A protein and the small-molecule ligand that binds it are described below.
Small molecule (SMILES): CC(=O)N[C@@H]1[C@@H](O)[C@H](O)[C@@H](CO)O[C@H]1O

Binding-site contacts:
Ligand atom O7 contacts residue MET110 of chain 1.B at 4.3 Å.
Ligand atom C7 contacts residue ASN215 of chain 1.B at 3.2 Å.
Ligand atom C7 contacts residue ASN108 of chain 1.B at 4.2 Å.
Ligand atom C8 contacts residue MET110 of chain 1.B at 4.4 Å (hydrophobic).
Ligand atom O7 contacts residue ASN108 of chain 1.B at 3.1 Å (h-bond).
Ligand atom C8 contacts residue LYS190 of chain 1.B at 3.7 Å.
Ligand atom C8 contacts residue ASN215 of chain 1.B at 3.4 Å.
Ligand atom C2 contacts residue ASN215 of chain 1.B at 3.5 Å.
Ligand atom C1 contacts residue ASN215 of chain 1.B at 3.4 Å.
Ligand atom O7 contacts residue ASN215 of chain 1.B at 3.7 Å.
Ligand atom N2 contacts residue ASN215 of chain 1.B at 3.0 Å (h-bond).

Sequence of chain 1.B:
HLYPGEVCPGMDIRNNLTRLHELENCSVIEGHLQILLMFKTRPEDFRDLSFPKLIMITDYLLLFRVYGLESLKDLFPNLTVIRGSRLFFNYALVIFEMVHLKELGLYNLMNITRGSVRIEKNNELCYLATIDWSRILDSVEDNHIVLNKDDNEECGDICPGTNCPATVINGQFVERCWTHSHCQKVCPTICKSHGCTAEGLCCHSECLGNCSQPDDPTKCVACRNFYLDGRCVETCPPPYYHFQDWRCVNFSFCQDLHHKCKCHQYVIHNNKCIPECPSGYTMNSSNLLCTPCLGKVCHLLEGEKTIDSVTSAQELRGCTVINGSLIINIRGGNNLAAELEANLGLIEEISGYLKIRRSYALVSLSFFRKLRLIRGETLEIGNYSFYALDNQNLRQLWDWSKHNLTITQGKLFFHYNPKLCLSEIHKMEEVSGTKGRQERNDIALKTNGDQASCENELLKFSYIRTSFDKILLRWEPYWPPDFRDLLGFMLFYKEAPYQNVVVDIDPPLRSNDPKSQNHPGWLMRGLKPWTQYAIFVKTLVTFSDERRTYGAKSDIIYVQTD